A protein and the small-molecule ligand that binds it are described below.
Small molecule (SMILES): CC(=O)N[C@H]1[C@H](O[C@H]2[C@H](O)[C@@H](NC(C)=O)CO[C@@H]2CO)O[C@H](CO)[C@@H](O[C@@H]2O[C@H](CO)[C@@H](O)[C@H](O)[C@@H]2O)[C@@H]1O

Sequence of chain 1.H:
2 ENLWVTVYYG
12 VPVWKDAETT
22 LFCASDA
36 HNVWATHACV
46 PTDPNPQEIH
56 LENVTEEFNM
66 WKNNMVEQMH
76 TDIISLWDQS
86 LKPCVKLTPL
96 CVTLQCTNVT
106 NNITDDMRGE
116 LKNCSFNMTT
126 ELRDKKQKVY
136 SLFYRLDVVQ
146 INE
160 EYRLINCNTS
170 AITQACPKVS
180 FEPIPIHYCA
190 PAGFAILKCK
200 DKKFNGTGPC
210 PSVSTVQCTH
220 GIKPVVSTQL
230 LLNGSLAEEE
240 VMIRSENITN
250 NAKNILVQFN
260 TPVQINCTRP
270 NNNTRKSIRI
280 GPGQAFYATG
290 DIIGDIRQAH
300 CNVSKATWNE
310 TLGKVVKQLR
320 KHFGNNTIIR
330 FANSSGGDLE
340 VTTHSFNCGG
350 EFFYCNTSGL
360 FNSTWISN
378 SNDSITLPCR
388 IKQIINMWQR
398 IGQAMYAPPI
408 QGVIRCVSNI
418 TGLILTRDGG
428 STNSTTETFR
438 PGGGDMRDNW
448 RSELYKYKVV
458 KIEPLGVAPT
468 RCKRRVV

Binding-site contacts:
Ligand atom C3 contacts residue ASN355 of chain 1.H at 3.8 Å.
Ligand atom O5 contacts residue SER357 of chain 1.H at 3.9 Å.
Ligand atom C2 contacts residue NAG1 of chain 1.NA at 4.1 Å.
Ligand atom C7 contacts residue NAG1 of chain 1.NA at 4.3 Å.
Ligand atom O5 contacts residue ASN355 of chain 1.H at 2.3 Å (h-bond).
Ligand atom C5 contacts residue SER357 of chain 1.H at 4.1 Å.
Ligand atom O3 contacts residue NAG2 of chain 1.NA at 3.6 Å.
Ligand atom C7 contacts residue ASN355 of chain 1.H at 3.8 Å.
Ligand atom C1 contacts residue SER357 of chain 1.H at 3.8 Å.
Ligand atom O6 contacts residue NAG1 of chain 1.TA at 3.8 Å.
Ligand atom C4 contacts residue ASN355 of chain 1.H at 4.1 Å.
Ligand atom O6 contacts residue NAG2 of chain 1.NA at 3.4 Å (h-bond).
Ligand atom O3 contacts residue NAG1 of chain 1.NA at 4.1 Å.
Ligand atom C3 contacts residue NAG1 of chain 1.NA at 4.1 Å.
Ligand atom O7 contacts residue NAG2 of chain 1.NA at 4.1 Å.
Ligand atom O6 contacts residue BMA3 of chain 1.NA at 3.3 Å (h-bond).
Ligand atom N2 contacts residue NAG1 of chain 1.NA at 3.4 Å (h-bond).
Ligand atom O7 contacts residue NAG1 of chain 1.NA at 3.7 Å.
Ligand atom C6 contacts residue NAG1 of chain 1.TA at 3.8 Å.
Ligand atom O5 contacts residue NAG2 of chain 1.NA at 4.4 Å.
Ligand atom O6 contacts residue ASN355 of chain 1.H at 4.4 Å.
Ligand atom C8 contacts residue NAG1 of chain 1.NA at 4.2 Å.
Ligand atom C1 contacts residue NAG1 of chain 1.NA at 3.9 Å.
Ligand atom C2 contacts residue ASN355 of chain 1.H at 2.4 Å.
Ligand atom O6 contacts residue SER357 of chain 1.H at 4.5 Å.
Ligand atom C5 contacts residue ASN355 of chain 1.H at 3.6 Å.
Ligand atom O7 contacts residue ASN355 of chain 1.H at 4.1 Å.
Ligand atom N2 contacts residue ASN355 of chain 1.H at 2.9 Å (h-bond).
Ligand atom C8 contacts residue NAG1 of chain 1.TA at 4.0 Å.
Ligand atom C1 contacts residue ASN355 of chain 1.H at 1.4 Å.